Sequence of chain 4.A:
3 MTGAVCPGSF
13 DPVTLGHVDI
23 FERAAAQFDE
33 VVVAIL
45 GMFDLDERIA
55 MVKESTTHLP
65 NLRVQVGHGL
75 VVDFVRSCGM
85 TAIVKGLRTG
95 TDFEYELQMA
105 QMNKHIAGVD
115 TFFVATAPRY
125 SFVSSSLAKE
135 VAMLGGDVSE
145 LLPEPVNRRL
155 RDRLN

Binding-site contacts:
Ligand atom C12 contacts residue MET103 of chain 5.A at 3.7 Å (hydrophobic).
Ligand atom C03 contacts residue LEU38 of chain 5.A at 3.8 Å (hydrophobic).
Ligand atom C02 contacts residue LEU38 of chain 5.A at 3.8 Å (hydrophobic).
Ligand atom O15 contacts residue LEU74 of chain 5.A at 3.7 Å.
Ligand atom O16 contacts residue VAL75 of chain 5.A at 2.8 Å (h-bond).
Ligand atom C21 contacts residue LEU38 of chain 5.A at 3.6 Å (hydrophobic).
Ligand atom C14 contacts residue LEU74 of chain 5.A at 3.8 Å (hydrophobic).
Ligand atom C21 contacts residue GLY10 of chain 5.A at 3.4 Å.
Ligand atom N18 contacts residue LYS89 of chain 5.A at 3.6 Å.
Ligand atom O23 contacts residue PRO9 of chain 5.A at 3.8 Å.
Ligand atom C13 contacts residue LEU74 of chain 5.A at 4.1 Å (hydrophobic).
Ligand atom O16 contacts residue LEU74 of chain 5.A at 3.5 Å.
Ligand atom C09 contacts residue GLU134 of chain 4.A at 3.4 Å.
Ligand atom C11 contacts residue VAL135 of chain 4.A at 3.7 Å (hydrophobic).
Ligand atom C11 contacts residue MET103 of chain 5.A at 3.5 Å (hydrophobic).
Ligand atom C10 contacts residue GLU134 of chain 4.A at 3.3 Å.
Ligand atom O22 contacts residue LEU38 of chain 5.A at 2.8 Å.
Ligand atom C09 contacts residue MET103 of chain 5.A at 4.2 Å (hydrophobic).
Ligand atom N18 contacts residue VAL75 of chain 5.A at 4.2 Å.
Ligand atom O15 contacts residue GLY73 of chain 5.A at 3.6 Å (h-bond).
Ligand atom C13 contacts residue LEU138 of chain 4.A at 4.2 Å (hydrophobic).
Ligand atom C21 contacts residue PRO9 of chain 5.A at 4.1 Å (hydrophobic).
Ligand atom C04 contacts residue VAL75 of chain 5.A at 4.2 Å (hydrophobic).
Ligand atom O22 contacts residue PRO9 of chain 5.A at 3.5 Å.
Ligand atom C10 contacts residue LEU131 of chain 4.A at 3.5 Å (hydrophobic).
Ligand atom O19 contacts residue PRO9 of chain 5.A at 3.7 Å.
Ligand atom O19 contacts residue VAL75 of chain 5.A at 4.0 Å.
Ligand atom O22 contacts residue GLY10 of chain 5.A at 2.8 Å (h-bond).
Ligand atom O22 contacts residue SER11 of chain 5.A at 3.8 Å.
Ligand atom O23 contacts residue GLY10 of chain 5.A at 3.1 Å.
Ligand atom O17 contacts residue LEU138 of chain 4.A at 4.0 Å.
Ligand atom C11 contacts residue LEU131 of chain 4.A at 3.7 Å (hydrophobic).
Ligand atom C12 contacts residue LEU74 of chain 5.A at 3.7 Å (hydrophobic).
Ligand atom C10 contacts residue MET103 of chain 5.A at 3.9 Å (hydrophobic).
Ligand atom C14 contacts residue VAL75 of chain 5.A at 3.6 Å (hydrophobic).
Ligand atom O15 contacts residue LEU138 of chain 4.A at 4.2 Å.
Ligand atom O19 contacts residue LYS89 of chain 5.A at 3.0 Å (salt-bridge).
Ligand atom O15 contacts residue VAL75 of chain 5.A at 3.6 Å.
Ligand atom O20 contacts residue LYS89 of chain 5.A at 3.5 Å (salt-bridge).
Ligand atom O20 contacts residue MET103 of chain 5.A at 3.3 Å.

This small molecule binds to this protein.
Small molecule (SMILES): O=C(O)c1ccccc1C(=O)c1ccc(C(=O)O)c([N+](=O)[O-])c1

Sequence of chain 5.A:
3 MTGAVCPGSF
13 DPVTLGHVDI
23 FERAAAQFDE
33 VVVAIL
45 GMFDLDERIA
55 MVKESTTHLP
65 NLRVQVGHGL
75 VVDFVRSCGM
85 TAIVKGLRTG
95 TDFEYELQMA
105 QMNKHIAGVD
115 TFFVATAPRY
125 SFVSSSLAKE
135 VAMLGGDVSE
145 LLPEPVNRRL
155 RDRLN